Sequence of chain 12.A:
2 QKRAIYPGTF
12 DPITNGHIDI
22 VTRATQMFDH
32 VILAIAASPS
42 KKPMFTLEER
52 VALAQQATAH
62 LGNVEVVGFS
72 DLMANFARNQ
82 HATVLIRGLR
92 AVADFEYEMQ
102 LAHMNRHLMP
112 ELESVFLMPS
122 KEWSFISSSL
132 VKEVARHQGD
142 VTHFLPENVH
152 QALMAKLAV

Sequence of chain 1.A:
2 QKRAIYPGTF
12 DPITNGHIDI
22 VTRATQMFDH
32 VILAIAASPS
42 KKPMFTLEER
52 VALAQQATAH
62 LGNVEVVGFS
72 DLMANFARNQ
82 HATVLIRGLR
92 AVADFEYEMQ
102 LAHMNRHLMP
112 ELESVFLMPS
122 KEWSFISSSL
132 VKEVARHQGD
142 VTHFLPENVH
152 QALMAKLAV

This protein binds this small molecule.
Small molecule (SMILES): c1ccc(Cn2cnc3ncccc32)cc1

Binding-site contacts:
Ligand atom N2 contacts residue LEU73 of chain 12.A at 3.6 Å.
Ligand atom C10 contacts residue LEU131 of chain 1.A at 4.1 Å (hydrophobic).
Ligand atom C4 contacts residue ARG88 of chain 12.A at 3.9 Å.
Ligand atom C contacts residue HIS138 of chain 1.A at 4.1 Å.
Ligand atom C4 contacts residue MET74 of chain 12.A at 3.7 Å (hydrophobic).
Ligand atom C10 contacts residue LEU102 of chain 12.A at 3.5 Å (hydrophobic).
Ligand atom C11 contacts residue LEU102 of chain 12.A at 4.1 Å (hydrophobic).
Ligand atom N contacts residue MET74 of chain 12.A at 4.0 Å.
Ligand atom N contacts residue GLU134 of chain 1.A at 3.8 Å.
Ligand atom C9 contacts residue VAL135 of chain 1.A at 3.8 Å (hydrophobic).
Ligand atom C6 contacts residue MET74 of chain 12.A at 3.7 Å (hydrophobic).
Ligand atom C6 contacts residue TYR98 of chain 12.A at 3.7 Å (hydrophobic).
Ligand atom C3 contacts residue ALA37 of chain 12.A at 3.5 Å (hydrophobic).
Ligand atom C11 contacts residue TYR98 of chain 12.A at 4.1 Å (hydrophobic).
Ligand atom C8 contacts residue LEU73 of chain 12.A at 4.1 Å (hydrophobic).
Ligand atom C11 contacts residue GLU134 of chain 1.A at 3.5 Å.
Ligand atom C5 contacts residue TYR98 of chain 12.A at 3.8 Å (hydrophobic).
Ligand atom C1 contacts residue MET74 of chain 12.A at 3.8 Å (hydrophobic).
Ligand atom N1 contacts residue MET74 of chain 12.A at 2.9 Å (h-bond).
Ligand atom C7 contacts residue ASP72 of chain 12.A at 3.9 Å.
Ligand atom C5 contacts residue SO41 of chain 12.E at 3.9 Å.
Ligand atom C2 contacts residue SER39 of chain 12.A at 4.0 Å.
Ligand atom C4 contacts residue SO41 of chain 12.E at 3.5 Å.
Ligand atom N1 contacts residue LEU73 of chain 12.A at 3.6 Å.
Ligand atom C2 contacts residue ALA37 of chain 12.A at 3.4 Å (hydrophobic).
Ligand atom C10 contacts residue GLU134 of chain 1.A at 4.0 Å.
Ligand atom C7 contacts residue HIS138 of chain 1.A at 3.7 Å.
Ligand atom C contacts residue SO41 of chain 12.G at 3.7 Å.
Ligand atom C12 contacts residue MET74 of chain 12.A at 3.9 Å (hydrophobic).
Ligand atom C8 contacts residue MET74 of chain 12.A at 3.9 Å (hydrophobic).
Ligand atom N1 contacts residue ASP72 of chain 12.A at 4.0 Å.
Ligand atom C contacts residue GLU134 of chain 1.A at 3.4 Å.
Ligand atom C2 contacts residue MET74 of chain 12.A at 3.9 Å (hydrophobic).
Ligand atom C5 contacts residue MET74 of chain 12.A at 3.6 Å (hydrophobic).
Ligand atom N contacts residue HIS138 of chain 1.A at 3.9 Å.
Ligand atom C3 contacts residue SO41 of chain 12.E at 4.1 Å.
Ligand atom C12 contacts residue GLU134 of chain 1.A at 4.1 Å.
Ligand atom C7 contacts residue MET74 of chain 12.A at 3.7 Å (hydrophobic).
Ligand atom C9 contacts residue LEU102 of chain 12.A at 3.7 Å (hydrophobic).
Ligand atom C3 contacts residue MET74 of chain 12.A at 3.8 Å (hydrophobic).